The small molecule below binds the protein below.
Small molecule (SMILES): CCOc1ccc(Nc2c(C)c(N[C@H]3CCCNC3)nc3ccnn23)cc1

Sequence of chain 1.A:
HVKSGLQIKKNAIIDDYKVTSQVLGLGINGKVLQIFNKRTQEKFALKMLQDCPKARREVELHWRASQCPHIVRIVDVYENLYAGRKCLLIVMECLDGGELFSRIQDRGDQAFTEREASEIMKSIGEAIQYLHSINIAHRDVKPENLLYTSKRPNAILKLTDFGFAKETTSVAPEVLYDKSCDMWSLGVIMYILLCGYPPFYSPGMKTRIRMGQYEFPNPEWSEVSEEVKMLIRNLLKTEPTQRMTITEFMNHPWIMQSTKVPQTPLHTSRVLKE

Binding-site contacts:
Ligand atom C18 contacts residue TYR224 of chain 1.A at 4.0 Å (hydrophobic).
Ligand atom N9 contacts residue TYR224 of chain 1.A at 3.5 Å.
Ligand atom C1 contacts residue TYR224 of chain 1.A at 4.0 Å (hydrophobic).
Ligand atom C17 contacts residue TYR224 of chain 1.A at 3.5 Å (hydrophobic).
Ligand atom C27 contacts residue TYR224 of chain 1.A at 4.3 Å (hydrophobic).
Ligand atom C26 contacts residue ILE215 of chain 1.A at 4.4 Å (hydrophobic).
Ligand atom C26 contacts residue LEU302 of chain 1.A at 4.2 Å (hydrophobic).
Ligand atom N10 contacts residue PRO221 of chain 1.A at 3.8 Å.
Ligand atom C8 contacts residue TYR224 of chain 1.A at 4.5 Å (hydrophobic).
Ligand atom C25 contacts residue PRO221 of chain 1.A at 3.9 Å (hydrophobic).
Ligand atom C16 contacts residue TYR220 of chain 1.A at 4.5 Å (hydrophobic).
Ligand atom C5 contacts residue TYR224 of chain 1.A at 4.5 Å (hydrophobic).
Ligand atom C23 contacts residue LEU302 of chain 1.A at 4.1 Å (hydrophobic).
Ligand atom N2 contacts residue TYR224 of chain 1.A at 3.7 Å.
Ligand atom C17 contacts residue PRO221 of chain 1.A at 4.3 Å (hydrophobic).
Ligand atom C19 contacts residue TYR224 of chain 1.A at 3.8 Å (hydrophobic).
Ligand atom O21 contacts residue TYR220 of chain 1.A at 4.2 Å.
Ligand atom O21 contacts residue TYR224 of chain 1.A at 3.3 Å.
Ligand atom C3 contacts residue PRO221 of chain 1.A at 4.0 Å (hydrophobic).
Ligand atom C20 contacts residue TYR220 of chain 1.A at 3.4 Å (hydrophobic).
Ligand atom C17 contacts residue TYR220 of chain 1.A at 3.6 Å (hydrophobic).
Ligand atom C13 contacts residue TYR224 of chain 1.A at 3.9 Å (hydrophobic).
Ligand atom C24 contacts residue TYR224 of chain 1.A at 4.5 Å (hydrophobic).
Ligand atom N6 contacts residue PRO221 of chain 1.A at 3.5 Å.
Ligand atom C15 contacts residue PRO221 of chain 1.A at 4.2 Å (hydrophobic).
Ligand atom C8 contacts residue PRO221 of chain 1.A at 4.0 Å (hydrophobic).
Ligand atom C11 contacts residue TYR224 of chain 1.A at 3.7 Å (hydrophobic).
Ligand atom C24 contacts residue TYR220 of chain 1.A at 4.5 Å (hydrophobic).
Ligand atom C27 contacts residue TYR220 of chain 1.A at 4.2 Å (hydrophobic).
Ligand atom C5 contacts residue PRO221 of chain 1.A at 3.7 Å (hydrophobic).
Ligand atom C4 contacts residue PRO221 of chain 1.A at 3.5 Å (hydrophobic).
Ligand atom C16 contacts residue TYR224 of chain 1.A at 3.3 Å (hydrophobic).
Ligand atom C25 contacts residue LEU302 of chain 1.A at 4.1 Å (hydrophobic).
Ligand atom C25 contacts residue GLY219 of chain 1.A at 3.8 Å.
Ligand atom N7 contacts residue TYR224 of chain 1.A at 3.1 Å.
Ligand atom N2 contacts residue PRO221 of chain 1.A at 4.2 Å.
Ligand atom C20 contacts residue TYR224 of chain 1.A at 3.1 Å (hydrophobic).
Ligand atom C14 contacts residue TYR220 of chain 1.A at 4.3 Å (hydrophobic).